Sequence of chain 51.D:
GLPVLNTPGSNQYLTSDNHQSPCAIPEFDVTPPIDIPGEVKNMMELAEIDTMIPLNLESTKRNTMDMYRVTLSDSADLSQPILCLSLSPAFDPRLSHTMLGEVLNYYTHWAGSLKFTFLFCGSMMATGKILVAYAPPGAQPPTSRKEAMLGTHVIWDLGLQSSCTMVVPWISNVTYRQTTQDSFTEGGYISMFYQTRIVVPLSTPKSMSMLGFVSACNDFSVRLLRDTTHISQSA

Sequence of chain 55.D:
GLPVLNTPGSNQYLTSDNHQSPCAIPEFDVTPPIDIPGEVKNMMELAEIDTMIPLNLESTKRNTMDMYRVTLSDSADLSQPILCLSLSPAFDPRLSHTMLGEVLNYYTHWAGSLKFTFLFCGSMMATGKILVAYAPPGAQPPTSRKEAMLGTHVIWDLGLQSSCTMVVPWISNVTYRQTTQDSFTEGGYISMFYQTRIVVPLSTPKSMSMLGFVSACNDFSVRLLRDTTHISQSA

Binding-site contacts:
Ligand atom C3B contacts residue TYR158 of chain 55.B at 3.4 Å (hydrophobic).
Ligand atom C5C contacts residue VAL195 of chain 55.B at 3.8 Å (hydrophobic).
Ligand atom C5B contacts residue LEU240 of chain 55.B at 3.5 Å (hydrophobic).
Ligand atom C6B contacts residue PHE133 of chain 55.B at 3.5 Å (hydrophobic).
Ligand atom O1 contacts residue TYR111 of chain 55.B at 3.5 Å.
Ligand atom C5B contacts residue ILE193 of chain 55.B at 3.9 Å (hydrophobic).
Ligand atom C2C contacts residue PHE237 of chain 55.B at 3.8 Å (hydrophobic).
Ligand atom C3 contacts residue TYR111 of chain 55.B at 3.2 Å (hydrophobic).
Ligand atom C2B contacts residue VAL195 of chain 55.B at 3.9 Å (hydrophobic).
Ligand atom C4A contacts residue ILE182 of chain 55.B at 3.9 Å (hydrophobic).
Ligand atom C4 contacts residue TYR111 of chain 55.B at 3.6 Å (hydrophobic).
Ligand atom N3A contacts residue ALA24 of chain 55.D at 3.9 Å.
Ligand atom C4C contacts residue PHE237 of chain 55.B at 3.6 Å (hydrophobic).
Ligand atom N2 contacts residue TYR111 of chain 55.B at 3.1 Å.
Ligand atom C4 contacts residue PHE237 of chain 55.B at 3.1 Å (hydrophobic).
Ligand atom C5 contacts residue TYR111 of chain 55.B at 3.8 Å (hydrophobic).
Ligand atom O1B contacts residue PHE133 of chain 55.B at 3.9 Å.
Ligand atom O1B contacts residue ILE109 of chain 55.B at 3.8 Å.
Ligand atom N2 contacts residue TYR204 of chain 55.B at 3.8 Å.
Ligand atom C4B contacts residue ILE193 of chain 55.B at 3.8 Å (hydrophobic).
Ligand atom C7C contacts residue TYR158 of chain 55.B at 3.8 Å (hydrophobic).
Ligand atom C5A contacts residue ILE156 of chain 55.B at 3.2 Å (hydrophobic).
Ligand atom C6C contacts residue VAL198 of chain 55.B at 3.9 Å (hydrophobic).
Ligand atom C4A contacts residue PRO180 of chain 55.B at 3.3 Å (hydrophobic).
Ligand atom C2B contacts residue TYR158 of chain 55.B at 3.5 Å (hydrophobic).
Ligand atom C3 contacts residue PHE237 of chain 55.B at 3.7 Å (hydrophobic).
Ligand atom C4C contacts residue VAL198 of chain 55.B at 3.8 Å (hydrophobic).
Ligand atom O1 contacts residue TYR204 of chain 55.B at 3.6 Å.
Ligand atom O1 contacts residue PHE129 of chain 55.B at 3.8 Å.
Ligand atom C4A contacts residue SER181 of chain 55.B at 3.8 Å.
Ligand atom N3A contacts residue PRO180 of chain 55.B at 3.7 Å.
Ligand atom C31 contacts residue PHE237 of chain 55.B at 3.8 Å (hydrophobic).
Ligand atom C2A contacts residue TYR158 of chain 55.B at 3.9 Å (hydrophobic).
Ligand atom C2A contacts residue ILE193 of chain 55.B at 3.9 Å (hydrophobic).
Ligand atom N3A contacts residue TYR158 of chain 55.B at 3.7 Å.
Ligand atom C6C contacts residue PHE237 of chain 55.B at 3.9 Å (hydrophobic).
Ligand atom C4B contacts residue TYR158 of chain 55.B at 3.8 Å (hydrophobic).
Ligand atom C31 contacts residue TYR111 of chain 55.B at 3.7 Å (hydrophobic).
Ligand atom C5A contacts residue ILE182 of chain 55.B at 3.5 Å (hydrophobic).
Ligand atom O1A contacts residue PHE135 of chain 55.B at 3.8 Å.

Sequence of chain 55.B:
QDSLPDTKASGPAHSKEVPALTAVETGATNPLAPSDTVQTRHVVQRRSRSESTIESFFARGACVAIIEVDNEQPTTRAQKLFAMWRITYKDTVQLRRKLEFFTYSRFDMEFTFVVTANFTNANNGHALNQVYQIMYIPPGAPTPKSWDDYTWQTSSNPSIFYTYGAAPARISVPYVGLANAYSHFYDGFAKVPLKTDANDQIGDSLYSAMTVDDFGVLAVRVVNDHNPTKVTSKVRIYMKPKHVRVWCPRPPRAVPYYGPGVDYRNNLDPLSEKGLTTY

A protein and the small-molecule ligand that binds it are described below.
Small molecule (SMILES): Cc1cc(CCCCCCCOc2ccc(C3=NCCO3)cc2)on1